The protein below binds the small molecule below.
Small molecule (SMILES): CC(=O)N[C@@H]1[C@@H](O)[C@H](O)[C@@H](CO)O[C@H]1O

Sequence of chain 1.C:
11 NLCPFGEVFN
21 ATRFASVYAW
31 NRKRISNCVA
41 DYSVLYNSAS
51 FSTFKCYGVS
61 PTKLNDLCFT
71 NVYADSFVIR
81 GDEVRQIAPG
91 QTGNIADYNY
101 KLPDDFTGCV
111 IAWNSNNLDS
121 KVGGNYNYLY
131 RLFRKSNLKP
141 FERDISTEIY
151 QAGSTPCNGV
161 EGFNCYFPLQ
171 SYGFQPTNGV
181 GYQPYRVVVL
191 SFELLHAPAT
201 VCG

Binding-site contacts:
Ligand atom O5 contacts residue ASN20 of chain 1.C at 2.3 Å (h-bond).
Ligand atom C3 contacts residue ASN20 of chain 1.C at 3.8 Å.
Ligand atom C1 contacts residue ASN20 of chain 1.C at 1.4 Å.
Ligand atom N2 contacts residue ASN20 of chain 1.C at 3.0 Å (h-bond).
Ligand atom C7 contacts residue GLY16 of chain 1.C at 4.0 Å.
Ligand atom C5 contacts residue ASN20 of chain 1.C at 3.6 Å.
Ligand atom C7 contacts residue ASN20 of chain 1.C at 4.0 Å.
Ligand atom C4 contacts residue ASN20 of chain 1.C at 4.2 Å.
Ligand atom O6 contacts residue ASN20 of chain 1.C at 4.1 Å.
Ligand atom N2 contacts residue GLY16 of chain 1.C at 3.8 Å.
Ligand atom C2 contacts residue ASN20 of chain 1.C at 2.5 Å.
Ligand atom C8 contacts residue GLY16 of chain 1.C at 3.5 Å.